Binding-site contacts:
Ligand atom N4 contacts residue DG3 of chain 1.B at 2.9 Å (h-bond).
Ligand atom O3' contacts residue ARG283 of chain 1.C at 3.1 Å (salt-bridge).
Ligand atom O6 contacts residue DC2 of chain 1.B at 2.8 Å (h-bond).
Ligand atom N3 contacts residue LYS287 of chain 1.C at 2.7 Å (salt-bridge).
Ligand atom N1 contacts residue DT4 of chain 1.B at 2.8 Å (h-bond).
Ligand atom N1 contacts residue DT7 of chain 1.B at 2.9 Å (h-bond).
Ligand atom N2 contacts residue DC2 of chain 1.B at 2.5 Å (h-bond).
Ligand atom N4 contacts residue DG5 of chain 1.B at 3.2 Å (h-bond).
Ligand atom O4 contacts residue DA6 of chain 1.B at 3.1 Å (h-bond).
Ligand atom N4 contacts residue DG1 of chain 1.B at 2.9 Å (h-bond).
Ligand atom N3 contacts residue DG5 of chain 1.B at 3.0 Å (h-bond).
Ligand atom N6 contacts residue DT7 of chain 1.B at 3.2 Å (h-bond).
Ligand atom O3' contacts residue ASP535 of chain 1.C at 2.6 Å (salt-bridge).
Ligand atom O2 contacts residue ASN330 of chain 1.C at 3.0 Å (h-bond).
Ligand atom O2 contacts residue DG3 of chain 1.B at 2.7 Å (h-bond).
Ligand atom N1 contacts residue DG9 of chain 1.B at 3.2 Å (h-bond).
Ligand atom N3 contacts residue DG3 of chain 1.B at 2.8 Å (h-bond).
Ligand atom N6 contacts residue DT4 of chain 1.B at 2.8 Å (h-bond).
Ligand atom N1 contacts residue DG5 of chain 1.B at 3.2 Å (h-bond).
Ligand atom N3 contacts residue DG9 of chain 1.B at 3.1 Å (h-bond).
Ligand atom OP1 contacts residue LYS256 of chain 1.C at 3.3 Å.
Ligand atom N2 contacts residue DC8 of chain 1.B at 3.0 Å (h-bond).
Ligand atom N4 contacts residue DG9 of chain 1.B at 3.2 Å (h-bond).
Ligand atom OP1 contacts residue THR261 of chain 1.C at 2.7 Å (h-bond).
Ligand atom N3 contacts residue DA6 of chain 1.B at 3.0 Å (h-bond).
Ligand atom N3 contacts residue DG1 of chain 1.B at 2.8 Å (h-bond).
Ligand atom C6 contacts residue DC8 of chain 1.B at 3.3 Å.
Ligand atom OP1 contacts residue ARG283 of chain 1.C at 3.0 Å (salt-bridge).
Ligand atom O2 contacts residue DG5 of chain 1.B at 2.7 Å (h-bond).
Ligand atom O2 contacts residue ARG320 of chain 1.C at 2.7 Å (salt-bridge).
Ligand atom C5' contacts residue ILE331 of chain 1.C at 3.1 Å (hydrophobic).
Ligand atom N1 contacts residue DC2 of chain 1.B at 2.7 Å (h-bond).
Ligand atom OP2 contacts residue ARG334 of chain 1.C at 2.7 Å (salt-bridge).
Ligand atom OP1 contacts residue ILE333 of chain 1.C at 2.8 Å (h-bond).
Ligand atom O2 contacts residue DG1 of chain 1.B at 2.6 Å (h-bond).
Ligand atom O6 contacts residue DC8 of chain 1.B at 2.4 Å (h-bond).
Ligand atom OP1 contacts residue ARG334 of chain 1.C at 2.9 Å (salt-bridge).
Ligand atom O2 contacts residue DG9 of chain 1.B at 3.0 Å (h-bond).
Ligand atom N1 contacts residue DC8 of chain 1.B at 2.7 Å (h-bond).
Ligand atom O4' contacts residue ASN330 of chain 1.C at 3.1 Å.

Sequence of chain 1.C:
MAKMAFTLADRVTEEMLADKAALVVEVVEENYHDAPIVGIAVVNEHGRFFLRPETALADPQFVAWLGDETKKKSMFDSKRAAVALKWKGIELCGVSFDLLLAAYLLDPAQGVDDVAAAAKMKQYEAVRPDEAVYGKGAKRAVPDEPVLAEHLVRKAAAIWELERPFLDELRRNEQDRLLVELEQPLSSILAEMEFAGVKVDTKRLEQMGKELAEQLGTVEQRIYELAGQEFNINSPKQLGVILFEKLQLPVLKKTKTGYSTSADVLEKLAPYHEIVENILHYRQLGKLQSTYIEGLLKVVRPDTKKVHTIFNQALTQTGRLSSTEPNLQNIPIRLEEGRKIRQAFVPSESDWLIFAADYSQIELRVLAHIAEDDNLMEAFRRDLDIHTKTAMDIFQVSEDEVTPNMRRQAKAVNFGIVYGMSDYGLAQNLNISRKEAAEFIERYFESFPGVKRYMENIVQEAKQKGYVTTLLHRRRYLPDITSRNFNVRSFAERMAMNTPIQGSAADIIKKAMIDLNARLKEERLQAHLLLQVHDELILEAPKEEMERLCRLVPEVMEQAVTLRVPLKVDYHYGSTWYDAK

A small-molecule ligand and the protein it binds are described below.
Small molecule (SMILES): Cc1cn([C@H]2C[C@H](O[P](=O)(O)OC[C@H]3O[C@@H](n4ccc(N)nc4=O)C[C@@H]3O[P](=O)(O)OC[C@H]3O[C@@H](n4cnc5c(N)ncnc54)C[C@@H]3O[P](=O)(O)OC[C@H]3O[C@@H](n4ccc(N)nc4=O)C[C@@H]3O[P](=O)(O)OC[C@H]3O[C@@H](n4cnc5c(=O)nc(N)[nH]c54)C[C@@H]3O[P](=O)(O)OC[C@H]3O[C@@H](n4ccc(N)nc4=O)C[C@@H]3O)[C@@H](CO[P](=O)(O)O[C@H]3C[C@H](n4cnc5c(N)ncnc54)O[C@@H]3CO[P](=O)(O)O[C@H]3C[C@H](n4cnc5c(=O)nc(N)[nH]c54)O[C@@H]3CO[P](=O)(O)O[C@H]3C[C@H](n4ccc(N)nc4=O)O[C@@H]3CO)O2)c(=O)[nH]c1=O